A protein and the small-molecule ligand that binds it are described below.
Small molecule (SMILES): CC(=O)N[C@H]1[C@H](O[C@H]2[C@H](O)[C@@H](NC(C)=O)CO[C@@H]2CO)O[C@H](CO)[C@@H](O[C@@H]2O[C@H](CO)[C@@H](O)[C@H](O)[C@@H]2O)[C@@H]1O

Sequence of chain 1.F:
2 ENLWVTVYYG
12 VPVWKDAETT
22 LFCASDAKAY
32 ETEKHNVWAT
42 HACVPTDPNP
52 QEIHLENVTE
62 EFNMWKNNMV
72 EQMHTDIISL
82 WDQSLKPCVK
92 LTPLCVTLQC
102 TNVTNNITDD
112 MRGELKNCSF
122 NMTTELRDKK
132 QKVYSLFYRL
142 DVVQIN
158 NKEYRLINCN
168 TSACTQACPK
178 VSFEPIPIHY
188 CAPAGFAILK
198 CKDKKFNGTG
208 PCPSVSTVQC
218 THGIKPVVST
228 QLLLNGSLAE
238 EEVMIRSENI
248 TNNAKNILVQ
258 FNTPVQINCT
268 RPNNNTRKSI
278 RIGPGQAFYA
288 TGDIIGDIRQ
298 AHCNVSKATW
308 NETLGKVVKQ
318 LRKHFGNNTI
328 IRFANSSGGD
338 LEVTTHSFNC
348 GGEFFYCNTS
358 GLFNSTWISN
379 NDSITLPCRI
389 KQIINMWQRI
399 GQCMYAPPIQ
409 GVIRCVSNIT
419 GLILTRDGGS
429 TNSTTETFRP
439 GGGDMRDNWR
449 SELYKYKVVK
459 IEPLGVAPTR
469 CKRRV

Binding-site contacts:
Ligand atom C5 contacts residue NAG2 of chain 1.TA at 3.1 Å.
Ligand atom O2 contacts residue NAG2 of chain 1.TA at 3.9 Å.
Ligand atom C8 contacts residue ASN332 of chain 1.F at 4.4 Å.
Ligand atom C6 contacts residue NAG1 of chain 1.TA at 4.3 Å.
Ligand atom O5 contacts residue ASN332 of chain 1.F at 2.3 Å (h-bond).
Ligand atom C1 contacts residue NAG2 of chain 1.TA at 3.6 Å.
Ligand atom C1 contacts residue SER357 of chain 1.F at 4.2 Å.
Ligand atom C1 contacts residue ASN332 of chain 1.F at 1.4 Å.
Ligand atom C5 contacts residue NAG1 of chain 1.TA at 4.4 Å.
Ligand atom O6 contacts residue ASN332 of chain 1.F at 4.4 Å.
Ligand atom C7 contacts residue SER333 of chain 1.F at 4.3 Å.
Ligand atom O5 contacts residue NAG1 of chain 1.TA at 4.2 Å.
Ligand atom O4 contacts residue NAG2 of chain 1.TA at 2.5 Å (h-bond).
Ligand atom C7 contacts residue NAG1 of chain 1.TA at 3.9 Å.
Ligand atom O7 contacts residue NAG1 of chain 1.TA at 3.2 Å (h-bond).
Ligand atom C4 contacts residue ASN332 of chain 1.F at 4.2 Å.
Ligand atom C5 contacts residue ASN332 of chain 1.F at 3.6 Å.
Ligand atom N2 contacts residue ASN332 of chain 1.F at 2.9 Å (h-bond).
Ligand atom C2 contacts residue NAG2 of chain 1.TA at 3.8 Å.
Ligand atom C8 contacts residue THR341 of chain 1.F at 3.8 Å.
Ligand atom O7 contacts residue ASN332 of chain 1.F at 3.2 Å (h-bond).
Ligand atom O6 contacts residue NAG2 of chain 1.TA at 2.9 Å (h-bond).
Ligand atom C7 contacts residue SER357 of chain 1.F at 4.4 Å.
Ligand atom C8 contacts residue NAG1 of chain 1.TA at 4.2 Å.
Ligand atom C3 contacts residue ASN332 of chain 1.F at 3.8 Å.
Ligand atom C8 contacts residue SER333 of chain 1.F at 4.0 Å.
Ligand atom O5 contacts residue SER357 of chain 1.F at 4.4 Å.
Ligand atom O7 contacts residue SER357 of chain 1.F at 3.4 Å (h-bond).
Ligand atom O7 contacts residue ASN355 of chain 1.F at 3.7 Å.
Ligand atom C2 contacts residue SER357 of chain 1.F at 4.4 Å.
Ligand atom C1 contacts residue SER333 of chain 1.F at 4.5 Å.
Ligand atom O5 contacts residue NAG2 of chain 1.TA at 4.1 Å.
Ligand atom O3 contacts residue NAG1 of chain 1.TA at 4.0 Å.
Ligand atom C7 contacts residue ASN332 of chain 1.F at 3.3 Å.
Ligand atom C3 contacts residue NAG2 of chain 1.TA at 4.1 Å.
Ligand atom N2 contacts residue SER333 of chain 1.F at 4.0 Å.
Ligand atom C2 contacts residue NAG1 of chain 1.TA at 4.5 Å.
Ligand atom C4 contacts residue NAG2 of chain 1.TA at 3.3 Å.
Ligand atom C6 contacts residue NAG2 of chain 1.TA at 3.2 Å.
Ligand atom C2 contacts residue ASN332 of chain 1.F at 2.5 Å.